Sequence of chain 38.E:
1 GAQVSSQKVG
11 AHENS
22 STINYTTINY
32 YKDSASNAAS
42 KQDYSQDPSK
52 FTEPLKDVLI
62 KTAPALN

This small molecule binds to this protein.
Small molecule (SMILES): CC[C@H](C)[C@H](N)C(=O)N[C@@H](CO)C(=O)N[C@@H](CCC(=O)O)C(=O)N[C@H](C=O)C(C)C

Binding-site contacts:
Ligand atom O contacts residue VAL4 of chain 38.E at 3.0 Å (h-bond).
Ligand atom OG contacts residue GLN3 of chain 38.E at 3.0 Å (h-bond).
Ligand atom OE2 contacts residue ASN25 of chain 38.E at 3.4 Å (h-bond).
Ligand atom C contacts residue VAL4 of chain 38.E at 3.8 Å (hydrophobic).
Ligand atom O contacts residue SER5 of chain 38.E at 3.8 Å.
Ligand atom CG contacts residue VAL4 of chain 38.E at 4.2 Å (hydrophobic).
Ligand atom CB contacts residue ALA2 of chain 38.E at 3.5 Å (hydrophobic).
Ligand atom OE1 contacts residue SER5 of chain 38.E at 4.2 Å.
Ligand atom CB contacts residue VAL4 of chain 38.E at 4.3 Å (hydrophobic).
Ligand atom CB contacts residue GLN3 of chain 38.E at 3.8 Å.
Ligand atom O contacts residue GLN3 of chain 38.E at 3.4 Å (h-bond).
Ligand atom OE2 contacts residue VAL4 of chain 38.E at 4.1 Å.
Ligand atom C contacts residue ALA2 of chain 38.E at 4.3 Å (hydrophobic).
Ligand atom N contacts residue VAL4 of chain 38.E at 2.8 Å (h-bond).
Ligand atom N contacts residue VAL4 of chain 38.E at 4.1 Å.
Ligand atom O contacts residue SER6 of chain 38.E at 4.1 Å.
Ligand atom CA contacts residue ALA2 of chain 38.E at 3.9 Å (hydrophobic).
Ligand atom O contacts residue VAL4 of chain 38.E at 4.0 Å.
Ligand atom C contacts residue VAL4 of chain 38.E at 3.4 Å (hydrophobic).
Ligand atom CA contacts residue VAL4 of chain 38.E at 4.0 Å (hydrophobic).
Ligand atom CB contacts residue GLN3 of chain 38.E at 4.1 Å.
Ligand atom CB contacts residue VAL4 of chain 38.E at 3.9 Å (hydrophobic).
Ligand atom CD1 contacts residue VAL4 of chain 38.E at 3.9 Å (hydrophobic).
Ligand atom C contacts residue GLN3 of chain 38.E at 4.3 Å.
Ligand atom OE1 contacts residue VAL4 of chain 38.E at 3.6 Å (h-bond).
Ligand atom CG2 contacts residue MYR1 of chain 37.H at 3.7 Å.
Ligand atom C contacts residue ALA2 of chain 38.E at 3.3 Å (hydrophobic).
Ligand atom CG2 contacts residue SER5 of chain 38.E at 3.1 Å.
Ligand atom OG contacts residue ALA2 of chain 38.E at 3.9 Å.
Ligand atom N contacts residue ALA2 of chain 38.E at 4.3 Å.
Ligand atom CA contacts residue VAL4 of chain 38.E at 3.0 Å (hydrophobic).
Ligand atom N contacts residue ALA2 of chain 38.E at 2.8 Å (h-bond).
Ligand atom CG2 contacts residue ALA2 of chain 38.E at 3.9 Å (hydrophobic).
Ligand atom O contacts residue ALA2 of chain 38.E at 4.0 Å.
Ligand atom CD contacts residue VAL4 of chain 38.E at 3.8 Å (hydrophobic).
Ligand atom CG1 contacts residue GLN3 of chain 38.E at 3.1 Å.
Ligand atom CB contacts residue MYR1 of chain 37.H at 4.3 Å.
Ligand atom CA contacts residue ALA2 of chain 38.E at 3.0 Å (hydrophobic).
Ligand atom CG2 contacts residue GLN3 of chain 38.E at 3.3 Å.
Ligand atom CG2 contacts residue VAL4 of chain 38.E at 3.8 Å (hydrophobic).